Sequence of chain 1.E:
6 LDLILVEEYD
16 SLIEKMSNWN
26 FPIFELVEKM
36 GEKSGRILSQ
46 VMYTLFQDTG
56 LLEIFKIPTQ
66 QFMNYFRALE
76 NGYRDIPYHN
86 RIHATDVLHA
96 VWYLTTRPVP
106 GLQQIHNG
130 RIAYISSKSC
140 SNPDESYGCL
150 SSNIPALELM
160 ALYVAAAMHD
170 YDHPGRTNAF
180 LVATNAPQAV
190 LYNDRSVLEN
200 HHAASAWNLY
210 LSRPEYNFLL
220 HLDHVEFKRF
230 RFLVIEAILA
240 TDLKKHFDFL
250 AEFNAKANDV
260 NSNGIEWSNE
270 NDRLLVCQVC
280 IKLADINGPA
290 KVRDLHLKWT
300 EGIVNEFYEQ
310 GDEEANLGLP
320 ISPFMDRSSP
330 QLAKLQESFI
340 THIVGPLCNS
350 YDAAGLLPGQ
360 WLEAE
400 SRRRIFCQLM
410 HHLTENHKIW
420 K

Binding-site contacts:
Ligand atom O6 contacts residue PHE338 of chain 1.E at 3.9 Å.
Ligand atom O2 contacts residue PHE338 of chain 1.E at 3.8 Å.
Ligand atom C6 contacts residue PHE338 of chain 1.E at 3.4 Å (hydrophobic).
Ligand atom O6 contacts residue GLN335 of chain 1.E at 3.2 Å (h-bond).
Ligand atom C10 contacts residue PHE338 of chain 1.E at 3.9 Å (hydrophobic).
Ligand atom O6 contacts residue PRO288 of chain 1.E at 4.2 Å.
Ligand atom C2 contacts residue PHE338 of chain 1.E at 3.4 Å (hydrophobic).
Ligand atom N3 contacts residue PHE338 of chain 1.E at 3.3 Å.
Ligand atom O2 contacts residue TYR83 of chain 1.E at 3.8 Å.
Ligand atom N9 contacts residue ILE302 of chain 1.E at 4.1 Å.
Ligand atom N7 contacts residue GLN335 of chain 1.E at 2.8 Å (h-bond).
Ligand atom C11 contacts residue PHE338 of chain 1.E at 3.8 Å (hydrophobic).
Ligand atom N9 contacts residue PHE306 of chain 1.E at 3.9 Å.
Ligand atom C8 contacts residue ILE302 of chain 1.E at 4.1 Å (hydrophobic).
Ligand atom C2 contacts residue ILE285 of chain 1.E at 4.1 Å (hydrophobic).
Ligand atom N7 contacts residue PHE338 of chain 1.E at 4.0 Å.
Ligand atom C14 contacts residue ILE302 of chain 1.E at 4.1 Å (hydrophobic).
Ligand atom N9 contacts residue PHE338 of chain 1.E at 4.0 Å.
Ligand atom C4 contacts residue PHE338 of chain 1.E at 3.7 Å (hydrophobic).
Ligand atom C8 contacts residue PHE306 of chain 1.E at 4.0 Å (hydrophobic).
Ligand atom C5 contacts residue ILE302 of chain 1.E at 4.2 Å (hydrophobic).
Ligand atom C10 contacts residue TYR83 of chain 1.E at 4.2 Å (hydrophobic).
Ligand atom C5 contacts residue GLN335 of chain 1.E at 3.8 Å.
Ligand atom N1 contacts residue PHE338 of chain 1.E at 3.3 Å.
Ligand atom C8 contacts residue LEU334 of chain 1.E at 3.9 Å (hydrophobic).
Ligand atom O2 contacts residue ASP284 of chain 1.E at 3.8 Å.
Ligand atom C10 contacts residue GLY287 of chain 1.E at 3.8 Å.
Ligand atom C6 contacts residue ILE302 of chain 1.E at 3.7 Å (hydrophobic).
Ligand atom C10 contacts residue PRO288 of chain 1.E at 3.6 Å (hydrophobic).
Ligand atom C14 contacts residue HIS84 of chain 1.E at 4.0 Å.
Ligand atom C8 contacts residue GLN335 of chain 1.E at 3.7 Å.
Ligand atom O2 contacts residue ILE285 of chain 1.E at 3.2 Å.
Ligand atom C11 contacts residue LEU242 of chain 1.E at 4.1 Å (hydrophobic).
Ligand atom C14 contacts residue TYR83 of chain 1.E at 3.5 Å (hydrophobic).
Ligand atom C5 contacts residue PHE338 of chain 1.E at 3.6 Å (hydrophobic).
Ligand atom N1 contacts residue ILE302 of chain 1.E at 4.0 Å.
Ligand atom C8 contacts residue PHE338 of chain 1.E at 4.2 Å (hydrophobic).
Ligand atom C13 contacts residue LEU242 of chain 1.E at 4.1 Å (hydrophobic).
Ligand atom O6 contacts residue ILE302 of chain 1.E at 3.8 Å.
Ligand atom C10 contacts residue ILE285 of chain 1.E at 4.0 Å (hydrophobic).

This protein binds this small molecule.
Small molecule (SMILES): CC(C)Cn1c(=O)n(C)c(=O)c2nc[nH]c21